Sequence of chain 1.A:
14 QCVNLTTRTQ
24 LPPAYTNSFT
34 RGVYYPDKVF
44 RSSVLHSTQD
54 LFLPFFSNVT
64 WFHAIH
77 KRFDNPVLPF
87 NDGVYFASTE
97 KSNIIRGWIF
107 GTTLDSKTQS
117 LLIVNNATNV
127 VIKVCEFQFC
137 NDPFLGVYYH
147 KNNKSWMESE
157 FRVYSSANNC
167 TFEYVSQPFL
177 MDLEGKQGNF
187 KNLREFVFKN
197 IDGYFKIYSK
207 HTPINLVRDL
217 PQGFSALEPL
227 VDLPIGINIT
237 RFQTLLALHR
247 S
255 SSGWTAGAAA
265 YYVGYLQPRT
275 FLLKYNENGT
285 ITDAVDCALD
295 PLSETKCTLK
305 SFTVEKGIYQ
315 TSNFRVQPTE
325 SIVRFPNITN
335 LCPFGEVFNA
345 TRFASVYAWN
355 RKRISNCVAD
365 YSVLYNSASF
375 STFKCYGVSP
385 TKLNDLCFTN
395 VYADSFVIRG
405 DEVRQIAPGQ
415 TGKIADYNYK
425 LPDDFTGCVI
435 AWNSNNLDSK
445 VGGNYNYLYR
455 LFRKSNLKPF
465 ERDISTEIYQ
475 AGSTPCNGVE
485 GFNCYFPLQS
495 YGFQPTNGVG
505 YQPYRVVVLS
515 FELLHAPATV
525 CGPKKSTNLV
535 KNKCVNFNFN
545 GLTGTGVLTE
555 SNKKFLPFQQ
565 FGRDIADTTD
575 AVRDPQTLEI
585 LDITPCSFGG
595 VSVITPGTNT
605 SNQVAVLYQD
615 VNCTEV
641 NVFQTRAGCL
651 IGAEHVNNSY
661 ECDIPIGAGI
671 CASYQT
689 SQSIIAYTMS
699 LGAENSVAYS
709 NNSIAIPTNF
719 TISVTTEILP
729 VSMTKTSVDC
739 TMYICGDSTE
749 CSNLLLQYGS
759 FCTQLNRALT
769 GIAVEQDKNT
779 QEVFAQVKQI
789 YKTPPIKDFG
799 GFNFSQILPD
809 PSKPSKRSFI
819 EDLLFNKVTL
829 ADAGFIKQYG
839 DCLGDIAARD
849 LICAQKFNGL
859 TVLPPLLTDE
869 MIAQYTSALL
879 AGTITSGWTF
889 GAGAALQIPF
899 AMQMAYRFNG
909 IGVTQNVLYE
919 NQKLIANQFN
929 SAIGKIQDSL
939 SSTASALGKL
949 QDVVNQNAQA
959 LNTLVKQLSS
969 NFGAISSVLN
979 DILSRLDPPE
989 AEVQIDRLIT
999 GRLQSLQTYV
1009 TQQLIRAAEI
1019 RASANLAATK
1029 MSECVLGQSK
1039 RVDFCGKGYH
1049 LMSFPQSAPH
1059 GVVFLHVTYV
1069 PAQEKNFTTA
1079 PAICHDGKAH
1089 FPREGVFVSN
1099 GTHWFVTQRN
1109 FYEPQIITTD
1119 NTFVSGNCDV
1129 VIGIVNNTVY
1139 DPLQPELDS

This protein binds this small molecule.
Small molecule (SMILES): CC(=O)N[C@@H]1[C@@H](O)[C@H](O)[C@@H](CO)O[C@H]1O

Sequence of chain 1.B:
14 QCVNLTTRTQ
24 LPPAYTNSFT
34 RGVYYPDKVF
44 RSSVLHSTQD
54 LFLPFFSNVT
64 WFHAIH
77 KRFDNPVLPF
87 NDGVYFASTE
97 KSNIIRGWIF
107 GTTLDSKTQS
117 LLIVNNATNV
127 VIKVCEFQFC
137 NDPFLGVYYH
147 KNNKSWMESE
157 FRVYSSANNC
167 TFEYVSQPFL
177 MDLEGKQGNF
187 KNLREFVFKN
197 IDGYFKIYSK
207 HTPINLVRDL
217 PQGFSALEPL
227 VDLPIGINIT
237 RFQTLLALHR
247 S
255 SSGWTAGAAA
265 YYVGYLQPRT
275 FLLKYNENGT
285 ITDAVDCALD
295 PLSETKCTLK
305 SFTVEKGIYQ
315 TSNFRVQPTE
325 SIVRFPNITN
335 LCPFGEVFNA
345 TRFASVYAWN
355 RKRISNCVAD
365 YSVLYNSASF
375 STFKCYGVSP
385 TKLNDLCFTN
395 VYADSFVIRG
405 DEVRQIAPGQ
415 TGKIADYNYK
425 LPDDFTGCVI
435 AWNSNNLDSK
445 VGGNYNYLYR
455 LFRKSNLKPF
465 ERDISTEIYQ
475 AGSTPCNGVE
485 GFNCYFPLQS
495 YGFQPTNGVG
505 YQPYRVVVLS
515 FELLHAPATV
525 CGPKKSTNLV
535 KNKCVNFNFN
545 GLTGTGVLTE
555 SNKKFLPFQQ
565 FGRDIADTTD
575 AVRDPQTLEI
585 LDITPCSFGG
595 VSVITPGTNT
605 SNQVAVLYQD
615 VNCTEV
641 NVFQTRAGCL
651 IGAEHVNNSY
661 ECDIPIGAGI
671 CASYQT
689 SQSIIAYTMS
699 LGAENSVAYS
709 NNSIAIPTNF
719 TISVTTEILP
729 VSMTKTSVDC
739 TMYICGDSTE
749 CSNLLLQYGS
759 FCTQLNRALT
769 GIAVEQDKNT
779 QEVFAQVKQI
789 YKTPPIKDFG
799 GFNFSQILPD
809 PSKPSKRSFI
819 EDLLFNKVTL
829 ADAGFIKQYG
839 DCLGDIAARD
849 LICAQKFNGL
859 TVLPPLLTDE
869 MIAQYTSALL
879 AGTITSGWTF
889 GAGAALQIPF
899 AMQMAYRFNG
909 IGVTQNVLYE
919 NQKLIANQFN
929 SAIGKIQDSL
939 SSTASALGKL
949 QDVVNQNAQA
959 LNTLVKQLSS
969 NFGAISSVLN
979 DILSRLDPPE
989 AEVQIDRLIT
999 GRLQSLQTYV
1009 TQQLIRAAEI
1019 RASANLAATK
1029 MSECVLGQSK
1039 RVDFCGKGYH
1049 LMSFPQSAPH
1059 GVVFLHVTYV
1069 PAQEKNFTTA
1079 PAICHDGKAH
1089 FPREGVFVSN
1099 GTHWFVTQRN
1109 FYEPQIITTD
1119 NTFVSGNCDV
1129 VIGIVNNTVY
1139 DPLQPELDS

Binding-site contacts:
Ligand atom C2 contacts residue ASP796 of chain 1.B at 4.0 Å.
Ligand atom O5 contacts residue ASN710 of chain 1.A at 3.9 Å.
Ligand atom O7 contacts residue ASN709 of chain 1.A at 2.9 Å (h-bond).
Ligand atom O6 contacts residue ASN710 of chain 1.A at 2.6 Å (h-bond).
Ligand atom C7 contacts residue ASN709 of chain 1.A at 3.2 Å.
Ligand atom C3 contacts residue ASN709 of chain 1.A at 3.8 Å.
Ligand atom C2 contacts residue ASN709 of chain 1.A at 2.5 Å.
Ligand atom C5 contacts residue ASN709 of chain 1.A at 3.7 Å.
Ligand atom C4 contacts residue ASN709 of chain 1.A at 4.2 Å.
Ligand atom N2 contacts residue ASP796 of chain 1.B at 3.6 Å.
Ligand atom C5 contacts residue ASN710 of chain 1.A at 4.2 Å.
Ligand atom O5 contacts residue ASN709 of chain 1.A at 2.4 Å (h-bond).
Ligand atom C6 contacts residue ASN710 of chain 1.A at 3.3 Å.
Ligand atom C1 contacts residue ASP796 of chain 1.B at 4.5 Å.
Ligand atom C1 contacts residue ASN709 of chain 1.A at 1.4 Å.
Ligand atom N2 contacts residue ASN709 of chain 1.A at 2.9 Å (h-bond).